A protein and the small-molecule ligand that binds it are described below.
Small molecule (SMILES): CC(=O)N[C@@H]1[C@@H](O)[C@H](O)[C@@H](CO)O[C@H]1O

Binding-site contacts:
Ligand atom N2 contacts residue ASN15 of chain 3.C at 3.4 Å (h-bond).
Ligand atom C5 contacts residue ASN15 of chain 3.C at 3.6 Å.
Ligand atom C2 contacts residue ASN15 of chain 3.C at 2.8 Å.
Ligand atom C3 contacts residue ASN15 of chain 3.C at 4.0 Å.
Ligand atom O5 contacts residue ASN15 of chain 3.C at 2.4 Å (h-bond).
Ligand atom C7 contacts residue ASN15 of chain 3.C at 3.6 Å.
Ligand atom O7 contacts residue ASN15 of chain 3.C at 3.2 Å (h-bond).
Ligand atom C6 contacts residue ASN15 of chain 3.C at 4.2 Å.
Ligand atom C4 contacts residue ASN15 of chain 3.C at 4.1 Å.
Ligand atom C1 contacts residue ASN15 of chain 3.C at 2.3 Å.

Sequence of chain 3.C:
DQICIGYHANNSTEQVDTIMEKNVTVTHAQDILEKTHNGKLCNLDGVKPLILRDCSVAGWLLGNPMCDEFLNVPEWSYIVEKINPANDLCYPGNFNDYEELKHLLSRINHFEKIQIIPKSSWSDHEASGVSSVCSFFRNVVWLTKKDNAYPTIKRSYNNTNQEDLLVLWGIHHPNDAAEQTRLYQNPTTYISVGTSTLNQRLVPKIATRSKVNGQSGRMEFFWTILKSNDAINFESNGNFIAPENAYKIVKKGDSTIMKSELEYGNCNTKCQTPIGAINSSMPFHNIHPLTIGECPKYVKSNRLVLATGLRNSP